Binding-site contacts:
Ligand atom O3 contacts residue ASN354 of chain 1.A at 3.2 Å (h-bond).
Ligand atom O5 contacts residue ASN354 of chain 1.A at 2.5 Å (h-bond).
Ligand atom C4 contacts residue ASN354 of chain 1.A at 3.8 Å.
Ligand atom C3 contacts residue ASN354 of chain 1.A at 3.3 Å.
Ligand atom N2 contacts residue ASN354 of chain 1.A at 3.7 Å.
Ligand atom O7 contacts residue ASN354 of chain 1.A at 4.5 Å.
Ligand atom O6 contacts residue ASN354 of chain 1.A at 4.0 Å.
Ligand atom C1 contacts residue ASN354 of chain 1.A at 1.4 Å.
Ligand atom C1 contacts residue SER368 of chain 1.A at 4.2 Å.
Ligand atom C6 contacts residue ASN354 of chain 1.A at 3.0 Å.
Ligand atom N2 contacts residue SER368 of chain 1.A at 4.4 Å.
Ligand atom C8 contacts residue THR400 of chain 1.A at 4.1 Å.
Ligand atom C7 contacts residue ASN354 of chain 1.A at 4.5 Å.
Ligand atom C5 contacts residue ASN354 of chain 1.A at 3.2 Å.
Ligand atom C2 contacts residue ASN354 of chain 1.A at 2.5 Å.

Sequence of chain 1.A:
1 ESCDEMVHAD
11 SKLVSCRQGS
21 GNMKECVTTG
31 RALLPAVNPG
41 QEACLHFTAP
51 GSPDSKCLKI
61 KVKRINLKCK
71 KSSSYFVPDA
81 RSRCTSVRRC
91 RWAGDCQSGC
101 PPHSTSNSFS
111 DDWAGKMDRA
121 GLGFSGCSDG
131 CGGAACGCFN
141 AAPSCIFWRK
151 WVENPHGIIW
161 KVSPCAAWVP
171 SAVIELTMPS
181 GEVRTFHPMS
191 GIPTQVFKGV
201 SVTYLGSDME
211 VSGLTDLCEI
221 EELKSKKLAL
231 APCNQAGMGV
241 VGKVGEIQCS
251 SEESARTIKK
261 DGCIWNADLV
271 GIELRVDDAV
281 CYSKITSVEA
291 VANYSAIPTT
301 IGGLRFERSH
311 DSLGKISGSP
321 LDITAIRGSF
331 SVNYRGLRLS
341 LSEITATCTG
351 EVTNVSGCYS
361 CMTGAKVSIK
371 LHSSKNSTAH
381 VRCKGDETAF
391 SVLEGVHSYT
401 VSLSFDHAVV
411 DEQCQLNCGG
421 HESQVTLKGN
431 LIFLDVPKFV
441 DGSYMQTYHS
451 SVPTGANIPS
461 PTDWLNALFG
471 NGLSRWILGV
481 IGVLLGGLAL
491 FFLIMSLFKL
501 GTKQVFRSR

The protein below binds the small molecule below.
Small molecule (SMILES): CC(=O)N[C@@H]1[C@@H](O)[C@H](O)[C@@H](CO)O[C@H]1O